A small-molecule ligand and the protein it binds are described below.
Small molecule (SMILES): Nc1c2c(nc3cc(Cl)ccc13)C[C@H]1C=C(CCO)C[C@@H]2C1

Sequence of chain 1.A:
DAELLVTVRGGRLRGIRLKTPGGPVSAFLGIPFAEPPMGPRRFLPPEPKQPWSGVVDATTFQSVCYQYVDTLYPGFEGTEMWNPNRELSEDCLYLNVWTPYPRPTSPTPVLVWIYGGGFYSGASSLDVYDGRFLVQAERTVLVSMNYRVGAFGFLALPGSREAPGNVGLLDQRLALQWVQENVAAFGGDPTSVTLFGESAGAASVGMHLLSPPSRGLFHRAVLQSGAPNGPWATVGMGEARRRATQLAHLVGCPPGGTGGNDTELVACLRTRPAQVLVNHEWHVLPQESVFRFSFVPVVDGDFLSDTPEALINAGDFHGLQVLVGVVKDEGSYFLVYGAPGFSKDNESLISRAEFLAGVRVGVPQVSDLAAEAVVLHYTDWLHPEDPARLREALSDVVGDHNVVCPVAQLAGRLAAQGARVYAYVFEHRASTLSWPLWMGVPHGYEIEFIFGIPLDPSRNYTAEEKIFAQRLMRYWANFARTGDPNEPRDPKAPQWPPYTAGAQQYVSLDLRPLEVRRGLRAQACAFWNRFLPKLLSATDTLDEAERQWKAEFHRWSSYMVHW

Binding-site contacts:
Ligand atom C1 contacts residue TYR337 of chain 1.A at 3.5 Å (hydrophobic).
Ligand atom O1 contacts residue GLY122 of chain 1.A at 3.0 Å (h-bond).
Ligand atom C3 contacts residue TYR337 of chain 1.A at 3.6 Å (hydrophobic).
Ligand atom C3 contacts residue HIS447 of chain 1.A at 3.6 Å.
Ligand atom C10 contacts residue SER203 of chain 1.A at 3.1 Å.
Ligand atom C2 contacts residue HIS447 of chain 1.A at 3.4 Å.
Ligand atom C7 contacts residue SER203 of chain 1.A at 3.4 Å.
Ligand atom C14 contacts residue TRP86 of chain 1.A at 3.6 Å (hydrophobic).
Ligand atom C7 contacts residue GLY121 of chain 1.A at 3.9 Å.
Ligand atom O1 contacts residue GLY121 of chain 1.A at 3.6 Å (h-bond).
Ligand atom C2 contacts residue TYR449 of chain 1.A at 3.8 Å (hydrophobic).
Ligand atom N1 contacts residue TYR337 of chain 1.A at 3.9 Å.
Ligand atom N1 contacts residue HIS447 of chain 1.A at 2.8 Å (h-bond).
Ligand atom C17 contacts residue TYR337 of chain 1.A at 3.5 Å (hydrophobic).
Ligand atom C4 contacts residue TRP86 of chain 1.A at 3.8 Å (hydrophobic).
Ligand atom C7 contacts residue HIS447 of chain 1.A at 3.7 Å.
Ligand atom C14 contacts residue TYR337 of chain 1.A at 3.8 Å (hydrophobic).
Ligand atom C12 contacts residue TRP86 of chain 1.A at 3.6 Å (hydrophobic).
Ligand atom C5 contacts residue HIS447 of chain 1.A at 3.8 Å.
Ligand atom N1 contacts residue TRP86 of chain 1.A at 3.6 Å.
Ligand atom C6 contacts residue GLU202 of chain 1.A at 3.9 Å.
Ligand atom N2 contacts residue TRP86 of chain 1.A at 3.7 Å.
Ligand atom CL1 contacts residue TRP439 of chain 1.A at 3.4 Å.
Ligand atom C16 contacts residue TRP86 of chain 1.A at 3.9 Å (hydrophobic).
Ligand atom C5 contacts residue TRP86 of chain 1.A at 3.8 Å (hydrophobic).
Ligand atom C3 contacts residue TRP86 of chain 1.A at 3.7 Å (hydrophobic).
Ligand atom C15 contacts residue TRP86 of chain 1.A at 3.5 Å (hydrophobic).
Ligand atom O1 contacts residue SER203 of chain 1.A at 2.3 Å (h-bond).
Ligand atom C13 contacts residue TRP86 of chain 1.A at 3.6 Å (hydrophobic).
Ligand atom C4 contacts residue HIS447 of chain 1.A at 3.8 Å.
Ligand atom C2 contacts residue TYR337 of chain 1.A at 3.5 Å (hydrophobic).
Ligand atom C8 contacts residue GLY121 of chain 1.A at 3.6 Å.
Ligand atom C16 contacts residue TYR337 of chain 1.A at 3.6 Å (hydrophobic).
Ligand atom CL1 contacts residue TYR337 of chain 1.A at 3.3 Å.
Ligand atom C15 contacts residue TYR337 of chain 1.A at 3.6 Å (hydrophobic).
Ligand atom C10 contacts residue HIS447 of chain 1.A at 3.5 Å.
Ligand atom C17 contacts residue TRP439 of chain 1.A at 3.3 Å (hydrophobic).
Ligand atom C10 contacts residue PHE338 of chain 1.A at 3.9 Å (hydrophobic).
Ligand atom C9 contacts residue GLY121 of chain 1.A at 3.6 Å.
Ligand atom C18 contacts residue TYR337 of chain 1.A at 3.5 Å (hydrophobic).